Binding-site contacts:
Ligand atom C2 contacts residue TRP2 of chain 1.A at 4.2 Å (hydrophobic).
Ligand atom C1 contacts residue TRP2 of chain 1.A at 3.7 Å (hydrophobic).
Ligand atom C1 contacts residue ASN200 of chain 1.A at 1.4 Å.
Ligand atom O5 contacts residue ASN200 of chain 1.A at 2.4 Å (h-bond).
Ligand atom O6 contacts residue TRP2 of chain 1.A at 3.4 Å.
Ligand atom N2 contacts residue GLU12 of chain 1.A at 3.1 Å (salt-bridge).
Ligand atom C3 contacts residue ASN200 of chain 1.A at 3.6 Å.
Ligand atom C6 contacts residue HIS83 of chain 1.A at 3.5 Å.
Ligand atom C1 contacts residue GLU12 of chain 1.A at 4.1 Å.
Ligand atom C7 contacts residue TYR198 of chain 1.A at 4.1 Å (hydrophobic).
Ligand atom C6 contacts residue GLU12 of chain 1.A at 4.0 Å.
Ligand atom C3 contacts residue TRP2 of chain 1.A at 3.8 Å (hydrophobic).
Ligand atom O5 contacts residue TYR198 of chain 1.A at 4.3 Å.
Ligand atom C2 contacts residue GLU12 of chain 1.A at 3.9 Å.
Ligand atom O5 contacts residue HIS83 of chain 1.A at 3.8 Å.
Ligand atom O7 contacts residue ASN200 of chain 1.A at 3.7 Å.
Ligand atom C4 contacts residue ASN200 of chain 1.A at 4.1 Å.
Ligand atom O7 contacts residue TYR198 of chain 1.A at 3.6 Å.
Ligand atom C7 contacts residue ASP191 of chain 1.A at 4.2 Å.
Ligand atom C1 contacts residue TYR198 of chain 1.A at 3.8 Å (hydrophobic).
Ligand atom C7 contacts residue GLU12 of chain 1.A at 3.6 Å.
Ligand atom O5 contacts residue TRP2 of chain 1.A at 3.9 Å.
Ligand atom C6 contacts residue TRP90 of chain 1.A at 3.9 Å (hydrophobic).
Ligand atom C4 contacts residue TRP2 of chain 1.A at 3.8 Å (hydrophobic).
Ligand atom O4 contacts residue TRP2 of chain 1.A at 3.6 Å.
Ligand atom C2 contacts residue ASN200 of chain 1.A at 2.3 Å.
Ligand atom O2 contacts residue ILE1 of chain 1.A at 4.0 Å.
Ligand atom O7 contacts residue ASP191 of chain 1.A at 3.1 Å (salt-bridge).
Ligand atom O2 contacts residue TRP2 of chain 1.A at 3.6 Å.
Ligand atom C2 contacts residue TRP2 of chain 1.A at 4.1 Å (hydrophobic).
Ligand atom C2 contacts residue TYR198 of chain 1.A at 3.7 Å (hydrophobic).
Ligand atom C5 contacts residue ASN200 of chain 1.A at 3.7 Å.
Ligand atom C7 contacts residue ASN200 of chain 1.A at 3.6 Å.
Ligand atom N2 contacts residue TYR198 of chain 1.A at 4.1 Å.
Ligand atom C5 contacts residue TRP2 of chain 1.A at 3.6 Å (hydrophobic).
Ligand atom C3 contacts residue GLU12 of chain 1.A at 4.2 Å.
Ligand atom N2 contacts residue ASN200 of chain 1.A at 2.8 Å (h-bond).
Ligand atom O6 contacts residue HIS83 of chain 1.A at 2.8 Å.
Ligand atom O6 contacts residue GLU12 of chain 1.A at 3.4 Å (salt-bridge).
Ligand atom C8 contacts residue GLU12 of chain 1.A at 2.9 Å.

This small molecule binds to this protein.
Small molecule (SMILES): CC(=O)N[C@H]1[C@H](O[C@H]2[C@H](O)[C@@H](NC(C)=O)CO[C@@H]2CO)O[C@H](CO)[C@@H](O[C@@H]2O[C@H](CO[C@H]3O[C@H](CO)[C@@H](O)[C@H](O)[C@@H]3O)[C@@H](O)[C@H](O[C@H]3O[C@H](CO)[C@@H](O)[C@H](O)[C@@H]3O)[C@@H]2O)[C@@H]1O

Sequence of chain 1.A:
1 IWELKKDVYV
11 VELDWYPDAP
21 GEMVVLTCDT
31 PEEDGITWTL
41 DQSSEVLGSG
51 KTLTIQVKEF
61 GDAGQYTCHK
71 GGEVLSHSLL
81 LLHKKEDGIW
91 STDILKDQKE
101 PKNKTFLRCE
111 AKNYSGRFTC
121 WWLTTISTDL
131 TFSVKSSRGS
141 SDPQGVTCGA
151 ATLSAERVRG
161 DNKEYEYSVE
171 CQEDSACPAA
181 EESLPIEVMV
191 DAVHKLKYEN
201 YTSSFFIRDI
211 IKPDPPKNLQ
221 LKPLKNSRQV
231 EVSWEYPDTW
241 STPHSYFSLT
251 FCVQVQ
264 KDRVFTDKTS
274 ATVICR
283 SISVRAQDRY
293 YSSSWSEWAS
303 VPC